Sequence of chain 4.C:
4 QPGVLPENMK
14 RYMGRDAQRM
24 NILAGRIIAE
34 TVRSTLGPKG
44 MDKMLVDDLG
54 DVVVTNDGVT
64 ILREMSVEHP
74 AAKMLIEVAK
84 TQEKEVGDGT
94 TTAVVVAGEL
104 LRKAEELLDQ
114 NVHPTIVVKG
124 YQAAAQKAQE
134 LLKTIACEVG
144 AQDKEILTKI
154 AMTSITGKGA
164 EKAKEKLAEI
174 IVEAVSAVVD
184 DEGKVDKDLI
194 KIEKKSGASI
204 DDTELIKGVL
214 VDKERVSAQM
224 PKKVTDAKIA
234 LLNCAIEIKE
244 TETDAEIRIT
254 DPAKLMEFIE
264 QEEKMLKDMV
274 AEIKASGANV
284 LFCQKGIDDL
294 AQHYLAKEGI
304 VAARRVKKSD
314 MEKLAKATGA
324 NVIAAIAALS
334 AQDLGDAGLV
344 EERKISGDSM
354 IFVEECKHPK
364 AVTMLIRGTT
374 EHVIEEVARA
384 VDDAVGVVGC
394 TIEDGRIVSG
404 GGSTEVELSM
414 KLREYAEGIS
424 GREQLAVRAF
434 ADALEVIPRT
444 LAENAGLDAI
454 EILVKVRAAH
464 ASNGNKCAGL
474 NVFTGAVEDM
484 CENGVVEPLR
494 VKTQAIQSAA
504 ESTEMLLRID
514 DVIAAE

The protein below binds the small molecule below.
Small molecule (SMILES): Nc1ncnc2c1ncn2[C@@H]1O[C@H](CO[P](=O)(O)O[P](=O)(O)NP(=O)(O)O)[C@@H](O)[C@H]1O

Binding-site contacts:
Ligand atom O3G contacts residue ASP386 of chain 4.C at 3.6 Å (salt-bridge).
Ligand atom O3A contacts residue LEU39 of chain 4.C at 3.2 Å.
Ligand atom O1B contacts residue ASP91 of chain 4.C at 3.0 Å (salt-bridge).
Ligand atom PG contacts residue MG1 of chain 4.Q at 3.3 Å.
Ligand atom O4' contacts residue GLY40 of chain 4.C at 3.3 Å.
Ligand atom O2' contacts residue GLU490 of chain 4.C at 2.7 Å (salt-bridge).
Ligand atom O2B contacts residue GLY92 of chain 4.C at 3.0 Å.
Ligand atom C2 contacts residue LEU473 of chain 4.C at 3.4 Å (hydrophobic).
Ligand atom O3G contacts residue LYS161 of chain 4.C at 3.0 Å (salt-bridge).
Ligand atom N7 contacts residue PRO41 of chain 4.C at 3.4 Å.
Ligand atom O3G contacts residue MG1 of chain 4.Q at 2.2 Å.
Ligand atom O1G contacts residue GLY92 of chain 4.C at 3.6 Å (h-bond).
Ligand atom O2' contacts residue GLY404 of chain 4.C at 2.9 Å (h-bond).
Ligand atom C2' contacts residue GLU490 of chain 4.C at 3.3 Å.
Ligand atom C8 contacts residue PRO41 of chain 4.C at 3.5 Å (hydrophobic).
Ligand atom O2G contacts residue ASP60 of chain 4.C at 3.2 Å.
Ligand atom O2G contacts residue LYS161 of chain 4.C at 3.3 Å (salt-bridge).
Ligand atom O2G contacts residue GLY61 of chain 4.C at 2.7 Å (h-bond).
Ligand atom O1B contacts residue MG1 of chain 4.Q at 2.1 Å.
Ligand atom PB contacts residue GLY92 of chain 4.C at 3.5 Å.
Ligand atom O3G contacts residue ASP91 of chain 4.C at 3.0 Å (salt-bridge).
Ligand atom PA contacts residue MG1 of chain 4.Q at 3.4 Å.
Ligand atom O2B contacts residue THR94 of chain 4.C at 3.4 Å (h-bond).
Ligand atom PA contacts residue GLY40 of chain 4.C at 3.6 Å.
Ligand atom O2G contacts residue ASN59 of chain 4.C at 3.2 Å (h-bond).
Ligand atom O2A contacts residue GLY40 of chain 4.C at 2.9 Å (h-bond).
Ligand atom O5' contacts residue GLY40 of chain 4.C at 3.1 Å (h-bond).
Ligand atom O1G contacts residue THR93 of chain 4.C at 2.7 Å (h-bond).
Ligand atom O2A contacts residue ASN59 of chain 4.C at 3.6 Å (h-bond).
Ligand atom O2A contacts residue THR38 of chain 4.C at 3.2 Å (h-bond).
Ligand atom PB contacts residue MG1 of chain 4.Q at 3.2 Å.
Ligand atom O1B contacts residue GLY92 of chain 4.C at 2.9 Å (h-bond).
Ligand atom C5 contacts residue PRO41 of chain 4.C at 3.4 Å (hydrophobic).
Ligand atom O2A contacts residue GLY160 of chain 4.C at 3.2 Å (h-bond).
Ligand atom N6 contacts residue PHE476 of chain 4.C at 3.3 Å.
Ligand atom O2B contacts residue THR95 of chain 4.C at 2.7 Å (h-bond).
Ligand atom O1A contacts residue MG1 of chain 4.Q at 2.2 Å.
Ligand atom N3B contacts residue THR94 of chain 4.C at 3.0 Å (h-bond).
Ligand atom N3 contacts residue GLY404 of chain 4.C at 3.2 Å.
Ligand atom C5 contacts residue VAL488 of chain 4.C at 3.6 Å (hydrophobic).